This protein binds this small molecule.
Small molecule (SMILES): O=c1[nH]c(=O)c2nn[nH]c2[nH]1

Sequence of chain 3.A:
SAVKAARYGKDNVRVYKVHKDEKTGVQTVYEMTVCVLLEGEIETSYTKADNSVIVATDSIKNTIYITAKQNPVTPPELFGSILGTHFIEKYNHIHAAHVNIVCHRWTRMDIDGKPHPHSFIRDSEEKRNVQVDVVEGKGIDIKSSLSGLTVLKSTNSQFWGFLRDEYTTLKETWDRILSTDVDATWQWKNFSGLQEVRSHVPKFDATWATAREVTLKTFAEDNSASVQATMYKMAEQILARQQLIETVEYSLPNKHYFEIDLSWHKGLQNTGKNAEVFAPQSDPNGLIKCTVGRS

Sequence of chain 4.A:
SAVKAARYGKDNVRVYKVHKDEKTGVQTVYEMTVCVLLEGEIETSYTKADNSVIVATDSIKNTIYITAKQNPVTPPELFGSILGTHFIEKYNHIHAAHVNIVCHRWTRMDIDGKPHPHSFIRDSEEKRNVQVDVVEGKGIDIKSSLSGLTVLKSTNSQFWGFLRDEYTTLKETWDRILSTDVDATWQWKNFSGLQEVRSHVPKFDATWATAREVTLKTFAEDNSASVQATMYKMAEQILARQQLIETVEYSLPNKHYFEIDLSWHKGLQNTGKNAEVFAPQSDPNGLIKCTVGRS

Binding-site contacts:
Ligand atom O2 contacts residue ARG177 of chain 4.A at 2.8 Å (salt-bridge).
Ligand atom C2 contacts residue VAL228 of chain 4.A at 4.0 Å (hydrophobic).
Ligand atom C4 contacts residue ARG177 of chain 4.A at 3.8 Å.
Ligand atom N8 contacts residue THR58 of chain 3.A at 3.3 Å (h-bond).
Ligand atom N8 contacts residue LEU171 of chain 4.A at 3.8 Å.
Ligand atom C5 contacts residue THR58 of chain 3.A at 4.0 Å.
Ligand atom C5 contacts residue PHE160 of chain 4.A at 3.4 Å (hydrophobic).
Ligand atom N7 contacts residue PHE160 of chain 4.A at 3.7 Å.
Ligand atom O6 contacts residue GLN229 of chain 4.A at 2.9 Å (h-bond).
Ligand atom O6 contacts residue TYR9 of chain 3.A at 3.8 Å.
Ligand atom N7 contacts residue ALA57 of chain 3.A at 3.5 Å.
Ligand atom N9 contacts residue THR58 of chain 3.A at 4.0 Å.
Ligand atom N9 contacts residue ARG177 of chain 4.A at 4.0 Å.
Ligand atom C6 contacts residue GLN229 of chain 4.A at 3.7 Å.
Ligand atom O2 contacts residue VAL228 of chain 4.A at 2.9 Å (h-bond).
Ligand atom C4 contacts residue PHE160 of chain 4.A at 3.4 Å (hydrophobic).
Ligand atom N7 contacts residue THR58 of chain 3.A at 2.8 Å (h-bond).
Ligand atom C4 contacts residue ASN255 of chain 4.A at 3.9 Å.
Ligand atom O2 contacts residue SER227 of chain 4.A at 3.6 Å.
Ligand atom N1 contacts residue PHE160 of chain 4.A at 3.6 Å.
Ligand atom N9 contacts residue LEU171 of chain 4.A at 3.9 Å.
Ligand atom C6 contacts residue PHE160 of chain 4.A at 3.6 Å (hydrophobic).
Ligand atom N3 contacts residue ARG177 of chain 4.A at 3.0 Å (salt-bridge).
Ligand atom N9 contacts residue PHE160 of chain 4.A at 3.5 Å.
Ligand atom N8 contacts residue ALA57 of chain 3.A at 3.7 Å.
Ligand atom N3 contacts residue PHE160 of chain 4.A at 3.7 Å.
Ligand atom O2 contacts residue PHE160 of chain 4.A at 3.9 Å.
Ligand atom O6 contacts residue ILE289 of chain 4.A at 4.1 Å.
Ligand atom N1 contacts residue GLN229 of chain 4.A at 2.9 Å (h-bond).
Ligand atom C2 contacts residue ARG177 of chain 4.A at 3.5 Å.
Ligand atom N8 contacts residue PHE160 of chain 4.A at 3.7 Å.
Ligand atom O6 contacts residue THR58 of chain 3.A at 3.9 Å.
Ligand atom N8 contacts residue ASP59 of chain 3.A at 3.9 Å.
Ligand atom N3 contacts residue ASN255 of chain 4.A at 3.4 Å (h-bond).
Ligand atom C2 contacts residue PHE160 of chain 4.A at 3.7 Å (hydrophobic).
Ligand atom O6 contacts residue PHE160 of chain 4.A at 4.1 Å.
Ligand atom C2 contacts residue ASN255 of chain 4.A at 3.9 Å.
Ligand atom O2 contacts residue GLN229 of chain 4.A at 3.8 Å.
Ligand atom C2 contacts residue GLN229 of chain 4.A at 3.8 Å.
Ligand atom O6 contacts residue ILE55 of chain 3.A at 3.5 Å.